Sequence of chain 1.B:
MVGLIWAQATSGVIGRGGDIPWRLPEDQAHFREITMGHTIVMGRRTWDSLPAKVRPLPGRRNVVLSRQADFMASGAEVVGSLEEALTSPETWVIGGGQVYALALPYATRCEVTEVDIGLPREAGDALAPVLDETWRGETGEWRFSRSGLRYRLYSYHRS

Binding-site contacts:
Ligand atom C12 contacts residue MES1 of chain 1.M at 3.8 Å.
Ligand atom C3 contacts residue PHE31 of chain 1.B at 3.5 Å (hydrophobic).
Ligand atom C5 contacts residue ASP27 of chain 1.B at 3.5 Å.
Ligand atom C8 contacts residue ILE20 of chain 1.B at 3.6 Å (hydrophobic).
Ligand atom N6 contacts residue ALA7 of chain 1.B at 3.9 Å.
Ligand atom C16 contacts residue MES1 of chain 1.M at 3.6 Å.
Ligand atom C15 contacts residue ASP27 of chain 1.B at 3.5 Å.
Ligand atom N1 contacts residue TRP6 of chain 1.B at 3.3 Å.
Ligand atom N14 contacts residue ALA7 of chain 1.B at 3.6 Å (h-bond).
Ligand atom C12 contacts residue PHE31 of chain 1.B at 3.5 Å (hydrophobic).
Ligand atom C2 contacts residue ALA7 of chain 1.B at 3.6 Å (hydrophobic).
Ligand atom N14 contacts residue THR113 of chain 1.B at 3.8 Å.
Ligand atom N1 contacts residue PHE31 of chain 1.B at 3.6 Å.
Ligand atom N1 contacts residue NDP1 of chain 1.K at 3.7 Å.
Ligand atom C16 contacts residue ASP27 of chain 1.B at 3.6 Å.
Ligand atom C9 contacts residue NDP1 of chain 1.K at 3.5 Å.
Ligand atom C4 contacts residue PHE31 of chain 1.B at 3.8 Å (hydrophobic).
Ligand atom N13 contacts residue ILE94 of chain 1.B at 3.0 Å (h-bond).
Ligand atom C4 contacts residue NDP1 of chain 1.K at 3.6 Å.
Ligand atom C2 contacts residue TRP6 of chain 1.B at 3.7 Å (hydrophobic).
Ligand atom N14 contacts residue ASP27 of chain 1.B at 2.8 Å (salt-bridge).
Ligand atom C8 contacts residue NDP1 of chain 1.K at 3.3 Å.
Ligand atom N1 contacts residue ILE5 of chain 1.B at 3.5 Å (h-bond).
Ligand atom C3 contacts residue ILE5 of chain 1.B at 3.7 Å (hydrophobic).
Ligand atom N14 contacts residue ILE5 of chain 1.B at 3.9 Å.
Ligand atom N13 contacts residue NDP1 of chain 1.K at 3.8 Å.
Ligand atom N13 contacts residue ILE5 of chain 1.B at 3.0 Å (h-bond).
Ligand atom C3 contacts residue NDP1 of chain 1.K at 3.4 Å.
Ligand atom N13 contacts residue TYR100 of chain 1.B at 3.5 Å (h-bond).
Ligand atom CL1 contacts residue SER49 of chain 1.B at 3.7 Å.
Ligand atom C11 contacts residue MES1 of chain 1.M at 3.6 Å.
Ligand atom C16 contacts residue GLN28 of chain 1.B at 3.7 Å.
Ligand atom CL1 contacts residue LEU50 of chain 1.B at 3.5 Å.
Ligand atom C2 contacts residue ASP27 of chain 1.B at 3.5 Å.
Ligand atom N13 contacts residue PHE31 of chain 1.B at 3.6 Å.
Ligand atom N14 contacts residue TRP6 of chain 1.B at 3.4 Å.
Ligand atom C10 contacts residue MES1 of chain 1.M at 3.6 Å.
Ligand atom CL1 contacts residue THR46 of chain 1.B at 3.5 Å.
Ligand atom N1 contacts residue ALA7 of chain 1.B at 3.8 Å.
Ligand atom N6 contacts residue ASP27 of chain 1.B at 2.7 Å (salt-bridge).

A protein and the small-molecule ligand that binds it are described below.
Small molecule (SMILES): CCc1nc(N)nc(N)c1-c1ccc(Cl)cc1